A protein and the small-molecule ligand that binds it are described below.
Small molecule (SMILES): CC(=O)N[C@H]1[C@H](O[C@H]2[C@H](O)[C@@H](NC(C)=O)CO[C@@H]2CO)O[C@H](CO)[C@@H](O)[C@@H]1O

Binding-site contacts:
Ligand atom C8 contacts residue GLU161 of chain 1.D at 4.3 Å.
Ligand atom O5 contacts residue ASN254 of chain 1.D at 2.4 Å (h-bond).
Ligand atom C3 contacts residue PRO156 of chain 1.D at 4.2 Å (hydrophobic).
Ligand atom O5 contacts residue TYR158 of chain 1.D at 4.5 Å.
Ligand atom C7 contacts residue PRO157 of chain 1.D at 4.1 Å (hydrophobic).
Ligand atom C8 contacts residue TYR160 of chain 1.D at 3.7 Å (hydrophobic).
Ligand atom C7 contacts residue TYR158 of chain 1.D at 3.4 Å (hydrophobic).
Ligand atom O7 contacts residue ASN254 of chain 1.D at 3.7 Å.
Ligand atom C1 contacts residue ASN254 of chain 1.D at 1.4 Å.
Ligand atom O7 contacts residue TYR158 of chain 1.D at 2.7 Å (h-bond).
Ligand atom C8 contacts residue NAG5 of chain 1.L at 4.0 Å.
Ligand atom C7 contacts residue ASN254 of chain 1.D at 3.5 Å.
Ligand atom N2 contacts residue GLU161 of chain 1.D at 3.3 Å (salt-bridge).
Ligand atom C1 contacts residue TYR158 of chain 1.D at 3.9 Å (hydrophobic).
Ligand atom N2 contacts residue ASN254 of chain 1.D at 2.9 Å (h-bond).
Ligand atom C8 contacts residue PRO157 of chain 1.D at 4.3 Å (hydrophobic).
Ligand atom C5 contacts residue PRO156 of chain 1.D at 4.0 Å (hydrophobic).
Ligand atom C3 contacts residue ASN254 of chain 1.D at 3.8 Å.
Ligand atom O4 contacts residue PRO156 of chain 1.D at 4.0 Å.
Ligand atom C2 contacts residue GLU161 of chain 1.D at 3.7 Å.
Ligand atom O7 contacts residue PRO156 of chain 1.D at 3.7 Å.
Ligand atom O6 contacts residue NAG5 of chain 1.L at 4.3 Å.
Ligand atom C4 contacts residue ASN254 of chain 1.D at 4.2 Å.
Ligand atom C4 contacts residue PRO156 of chain 1.D at 4.3 Å (hydrophobic).
Ligand atom C2 contacts residue ASN254 of chain 1.D at 2.4 Å.
Ligand atom C1 contacts residue GLU161 of chain 1.D at 4.0 Å.
Ligand atom C5 contacts residue ASN254 of chain 1.D at 3.7 Å.
Ligand atom C7 contacts residue GLU161 of chain 1.D at 4.3 Å.
Ligand atom O7 contacts residue PRO157 of chain 1.D at 3.3 Å.
Ligand atom C8 contacts residue TYR158 of chain 1.D at 3.2 Å (hydrophobic).

Sequence of chain 1.D:
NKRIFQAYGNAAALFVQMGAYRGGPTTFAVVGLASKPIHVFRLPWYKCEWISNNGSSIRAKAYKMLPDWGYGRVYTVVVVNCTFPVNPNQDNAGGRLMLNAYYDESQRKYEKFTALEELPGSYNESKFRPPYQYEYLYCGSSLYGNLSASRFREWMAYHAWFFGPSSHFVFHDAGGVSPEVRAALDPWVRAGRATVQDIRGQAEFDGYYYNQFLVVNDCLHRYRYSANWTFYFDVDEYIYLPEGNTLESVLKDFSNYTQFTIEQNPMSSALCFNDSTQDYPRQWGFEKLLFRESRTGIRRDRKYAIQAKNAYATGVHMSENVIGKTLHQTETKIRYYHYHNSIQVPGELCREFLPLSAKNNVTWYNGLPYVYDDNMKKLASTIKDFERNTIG